Sequence of chain 2.A:
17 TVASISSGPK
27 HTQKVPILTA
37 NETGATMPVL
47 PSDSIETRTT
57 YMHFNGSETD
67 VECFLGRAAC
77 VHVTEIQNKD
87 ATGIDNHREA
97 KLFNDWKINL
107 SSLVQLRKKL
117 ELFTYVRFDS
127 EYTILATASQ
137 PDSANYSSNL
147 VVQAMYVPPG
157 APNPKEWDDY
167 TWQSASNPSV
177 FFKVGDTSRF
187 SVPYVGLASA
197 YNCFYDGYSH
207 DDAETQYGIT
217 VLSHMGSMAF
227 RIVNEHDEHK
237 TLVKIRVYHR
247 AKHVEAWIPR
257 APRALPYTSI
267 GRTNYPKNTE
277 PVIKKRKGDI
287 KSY

Sequence of chain 2.C:
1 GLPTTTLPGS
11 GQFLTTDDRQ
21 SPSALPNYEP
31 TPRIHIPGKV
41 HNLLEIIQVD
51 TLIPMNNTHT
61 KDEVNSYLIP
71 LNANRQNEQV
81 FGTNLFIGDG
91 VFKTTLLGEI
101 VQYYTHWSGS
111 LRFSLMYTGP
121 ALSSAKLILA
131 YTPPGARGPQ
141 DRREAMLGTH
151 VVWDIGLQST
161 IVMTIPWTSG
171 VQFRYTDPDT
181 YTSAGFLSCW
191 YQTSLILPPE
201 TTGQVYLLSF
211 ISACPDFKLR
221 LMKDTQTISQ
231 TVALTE

Binding-site contacts:
Ligand atom O1 contacts residue ALA24 of chain 2.C at 3.6 Å.
Ligand atom C7C contacts residue VAL191 of chain 2.A at 4.0 Å (hydrophobic).
Ligand atom C5C contacts residue TYR128 of chain 2.A at 3.5 Å (hydrophobic).
Ligand atom C2C contacts residue VAL188 of chain 2.A at 3.2 Å (hydrophobic).
Ligand atom C4 contacts residue TYR152 of chain 2.A at 3.9 Å (hydrophobic).
Ligand atom C5 contacts residue PHE186 of chain 2.A at 3.5 Å (hydrophobic).
Ligand atom C5 contacts residue TYR152 of chain 2.A at 3.8 Å (hydrophobic).
Ligand atom O1 contacts residue PHE186 of chain 2.A at 3.5 Å.
Ligand atom C4 contacts residue MET224 of chain 2.A at 3.8 Å (hydrophobic).
Ligand atom O1B contacts residue ILE104 of chain 2.A at 3.9 Å.
Ligand atom C5B contacts residue LEU106 of chain 2.A at 3.8 Å (hydrophobic).
Ligand atom C6C contacts residue VAL191 of chain 2.A at 3.2 Å (hydrophobic).
Ligand atom C4C contacts residue ILE104 of chain 2.A at 3.9 Å (hydrophobic).
Ligand atom C6B contacts residue LEU106 of chain 2.A at 4.0 Å (hydrophobic).
Ligand atom C2C contacts residue TYR152 of chain 2.A at 4.0 Å (hydrophobic).
Ligand atom C5B contacts residue TYR197 of chain 2.A at 3.8 Å (hydrophobic).
Ligand atom O1 contacts residue VAL188 of chain 2.A at 3.8 Å.
Ligand atom N2 contacts residue PHE186 of chain 2.A at 3.7 Å.
Ligand atom C31 contacts residue VAL176 of chain 2.A at 3.3 Å (hydrophobic).
Ligand atom C5C contacts residue ILE104 of chain 2.A at 3.8 Å (hydrophobic).
Ligand atom C3 contacts residue PRO174 of chain 2.A at 3.8 Å (hydrophobic).
Ligand atom C6B contacts residue TYR197 of chain 2.A at 3.7 Å (hydrophobic).
Ligand atom C1C contacts residue TYR152 of chain 2.A at 4.0 Å (hydrophobic).
Ligand atom N2 contacts residue PRO174 of chain 2.A at 3.9 Å.
Ligand atom C4C contacts residue TYR152 of chain 2.A at 3.8 Å (hydrophobic).
Ligand atom O1B contacts residue TYR128 of chain 2.A at 3.9 Å.
Ligand atom C7C contacts residue TYR128 of chain 2.A at 3.6 Å (hydrophobic).
Ligand atom CM1 contacts residue SER107 of chain 2.A at 3.9 Å.
Ligand atom N2 contacts residue ALA24 of chain 2.C at 3.4 Å.
Ligand atom C31 contacts residue SER175 of chain 2.A at 3.6 Å.
Ligand atom C7C contacts residue TYR197 of chain 2.A at 3.8 Å (hydrophobic).
Ligand atom C3 contacts residue PHE186 of chain 2.A at 3.8 Å (hydrophobic).
Ligand atom C4A contacts residue ASN198 of chain 2.A at 3.9 Å.
Ligand atom C3C contacts residue TYR128 of chain 2.A at 3.9 Å (hydrophobic).
Ligand atom C3C contacts residue VAL188 of chain 2.A at 3.3 Å (hydrophobic).
Ligand atom C31 contacts residue PRO174 of chain 2.A at 3.4 Å (hydrophobic).
Ligand atom C4B contacts residue LEU106 of chain 2.A at 4.0 Å (hydrophobic).
Ligand atom O1 contacts residue TYR152 of chain 2.A at 3.9 Å.
Ligand atom C4 contacts residue PHE186 of chain 2.A at 3.6 Å (hydrophobic).
Ligand atom C31 contacts residue ALA150 of chain 2.A at 3.1 Å (hydrophobic).

The small molecule below binds the protein below.
Small molecule (SMILES): Cc1cc(CCCCCCCOc2ccc(C3=N[C@@H](C)CO3)cc2)on1